The small molecule below binds the protein below.
Small molecule (SMILES): CC(=O)N[C@H]1[C@H](O[C@H]2[C@H](O)[C@@H](NC(C)=O)CO[C@@H]2CO)O[C@H](CO)[C@@H](O)[C@@H]1O

Sequence of chain 1.C:
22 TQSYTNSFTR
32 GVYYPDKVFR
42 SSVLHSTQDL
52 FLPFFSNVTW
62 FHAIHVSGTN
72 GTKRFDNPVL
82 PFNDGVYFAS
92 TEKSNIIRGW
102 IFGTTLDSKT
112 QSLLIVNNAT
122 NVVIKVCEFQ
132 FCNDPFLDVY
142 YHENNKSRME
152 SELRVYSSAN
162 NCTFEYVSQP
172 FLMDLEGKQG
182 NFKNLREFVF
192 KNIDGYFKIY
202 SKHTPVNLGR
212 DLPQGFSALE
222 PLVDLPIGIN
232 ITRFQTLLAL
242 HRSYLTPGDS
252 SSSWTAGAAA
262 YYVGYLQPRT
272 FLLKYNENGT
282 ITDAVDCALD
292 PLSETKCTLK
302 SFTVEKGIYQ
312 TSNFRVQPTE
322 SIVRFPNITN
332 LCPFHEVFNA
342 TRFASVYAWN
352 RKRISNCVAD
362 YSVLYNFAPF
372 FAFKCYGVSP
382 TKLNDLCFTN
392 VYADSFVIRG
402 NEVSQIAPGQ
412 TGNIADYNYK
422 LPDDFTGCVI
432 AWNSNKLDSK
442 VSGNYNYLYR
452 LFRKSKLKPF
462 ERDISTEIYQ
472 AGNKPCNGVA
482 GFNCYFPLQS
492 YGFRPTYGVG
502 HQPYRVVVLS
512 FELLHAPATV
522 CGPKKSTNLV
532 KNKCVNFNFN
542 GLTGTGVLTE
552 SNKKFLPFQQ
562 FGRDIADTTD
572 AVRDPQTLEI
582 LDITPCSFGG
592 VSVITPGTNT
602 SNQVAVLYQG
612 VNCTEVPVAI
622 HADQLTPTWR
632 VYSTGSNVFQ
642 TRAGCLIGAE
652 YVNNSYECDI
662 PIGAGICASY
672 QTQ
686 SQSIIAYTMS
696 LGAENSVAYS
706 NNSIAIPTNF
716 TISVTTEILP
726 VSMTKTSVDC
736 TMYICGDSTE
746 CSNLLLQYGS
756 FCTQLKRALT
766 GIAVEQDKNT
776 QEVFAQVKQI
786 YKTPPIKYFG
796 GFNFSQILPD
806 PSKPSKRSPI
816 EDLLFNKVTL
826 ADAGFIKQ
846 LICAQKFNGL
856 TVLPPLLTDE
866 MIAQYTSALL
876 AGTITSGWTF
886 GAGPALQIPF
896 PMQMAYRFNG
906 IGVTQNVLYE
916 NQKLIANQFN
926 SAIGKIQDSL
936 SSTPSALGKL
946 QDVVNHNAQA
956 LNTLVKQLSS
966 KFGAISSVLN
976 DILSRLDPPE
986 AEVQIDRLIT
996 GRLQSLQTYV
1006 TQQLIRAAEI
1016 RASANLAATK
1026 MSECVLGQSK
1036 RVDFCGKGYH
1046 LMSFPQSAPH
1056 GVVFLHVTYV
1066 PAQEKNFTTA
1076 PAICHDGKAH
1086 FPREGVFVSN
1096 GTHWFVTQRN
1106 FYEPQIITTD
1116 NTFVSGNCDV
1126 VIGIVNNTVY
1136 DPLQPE

Sequence of chain 1.D:
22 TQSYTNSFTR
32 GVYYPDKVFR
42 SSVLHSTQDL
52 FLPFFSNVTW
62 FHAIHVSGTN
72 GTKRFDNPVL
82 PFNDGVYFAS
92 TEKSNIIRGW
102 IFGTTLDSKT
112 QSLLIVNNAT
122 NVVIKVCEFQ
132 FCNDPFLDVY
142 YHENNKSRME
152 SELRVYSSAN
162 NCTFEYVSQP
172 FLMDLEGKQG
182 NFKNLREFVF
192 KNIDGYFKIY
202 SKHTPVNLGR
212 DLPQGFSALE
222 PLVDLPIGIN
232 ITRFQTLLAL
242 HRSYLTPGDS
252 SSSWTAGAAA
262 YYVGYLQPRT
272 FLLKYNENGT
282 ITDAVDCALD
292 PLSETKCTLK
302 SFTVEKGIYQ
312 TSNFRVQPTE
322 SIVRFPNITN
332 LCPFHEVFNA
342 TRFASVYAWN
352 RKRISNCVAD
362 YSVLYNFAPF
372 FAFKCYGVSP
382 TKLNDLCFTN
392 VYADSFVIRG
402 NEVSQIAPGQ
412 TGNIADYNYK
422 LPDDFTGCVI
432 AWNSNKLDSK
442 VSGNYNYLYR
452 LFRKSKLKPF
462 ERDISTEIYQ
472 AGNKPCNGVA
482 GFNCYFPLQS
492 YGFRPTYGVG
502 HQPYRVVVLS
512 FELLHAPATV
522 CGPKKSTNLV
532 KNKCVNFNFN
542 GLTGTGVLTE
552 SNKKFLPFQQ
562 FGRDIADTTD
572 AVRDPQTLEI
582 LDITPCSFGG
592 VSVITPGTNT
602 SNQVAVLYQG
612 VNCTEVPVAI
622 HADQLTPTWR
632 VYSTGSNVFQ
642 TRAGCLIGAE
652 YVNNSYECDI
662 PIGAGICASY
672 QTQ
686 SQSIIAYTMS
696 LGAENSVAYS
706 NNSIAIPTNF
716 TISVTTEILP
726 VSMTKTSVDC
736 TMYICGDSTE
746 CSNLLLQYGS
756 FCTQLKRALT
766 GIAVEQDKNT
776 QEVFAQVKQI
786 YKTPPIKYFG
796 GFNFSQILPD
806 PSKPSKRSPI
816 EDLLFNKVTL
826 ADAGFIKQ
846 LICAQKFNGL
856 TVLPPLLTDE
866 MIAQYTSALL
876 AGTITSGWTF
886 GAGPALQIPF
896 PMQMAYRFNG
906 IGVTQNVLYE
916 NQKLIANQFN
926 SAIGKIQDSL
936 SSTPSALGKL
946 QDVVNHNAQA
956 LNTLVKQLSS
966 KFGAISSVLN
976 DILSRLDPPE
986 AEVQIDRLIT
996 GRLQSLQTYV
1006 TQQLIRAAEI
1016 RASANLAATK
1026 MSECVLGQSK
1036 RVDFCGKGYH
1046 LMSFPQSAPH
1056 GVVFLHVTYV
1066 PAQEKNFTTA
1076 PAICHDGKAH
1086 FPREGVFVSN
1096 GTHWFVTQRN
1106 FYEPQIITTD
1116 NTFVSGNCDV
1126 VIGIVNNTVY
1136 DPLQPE

Binding-site contacts:
Ligand atom O7 contacts residue ASN1071 of chain 1.C at 3.5 Å (h-bond).
Ligand atom C8 contacts residue ASN1071 of chain 1.C at 4.4 Å.
Ligand atom O6 contacts residue GLN892 of chain 1.D at 4.4 Å.
Ligand atom C6 contacts residue ALA703 of chain 1.C at 4.5 Å (hydrophobic).
Ligand atom N2 contacts residue ASN1071 of chain 1.C at 2.8 Å (h-bond).
Ligand atom C7 contacts residue ASN1071 of chain 1.C at 3.3 Å.
Ligand atom O5 contacts residue ASN1071 of chain 1.C at 2.5 Å (h-bond).
Ligand atom O5 contacts residue GLN892 of chain 1.D at 4.3 Å.
Ligand atom C2 contacts residue ASN1071 of chain 1.C at 2.4 Å.
Ligand atom C5 contacts residue ASN1071 of chain 1.C at 3.7 Å.
Ligand atom C3 contacts residue ASN1071 of chain 1.C at 3.8 Å.
Ligand atom O6 contacts residue ASN1071 of chain 1.C at 4.2 Å.
Ligand atom C4 contacts residue ASN1071 of chain 1.C at 4.3 Å.
Ligand atom C1 contacts residue ASN1071 of chain 1.C at 1.4 Å.